Binding-site contacts:
Ligand atom CB contacts residue TYR213 of chain 1.B at 4.4 Å (hydrophobic).
Ligand atom C6 contacts residue TYR233 of chain 1.B at 3.6 Å (hydrophobic).
Ligand atom C6 contacts residue OCA1 of chain 1.Z at 3.4 Å.
Ligand atom CB contacts residue ASN211 of chain 1.B at 4.2 Å.
Ligand atom CB contacts residue TYR233 of chain 1.B at 3.9 Å (hydrophobic).
Ligand atom C6 contacts residue GLN227 of chain 1.B at 2.7 Å.
Ligand atom CD contacts residue LYS212 of chain 1.B at 4.4 Å.
Ligand atom OXT contacts residue ASN211 of chain 1.B at 4.4 Å.
Ligand atom C6 contacts residue LYS212 of chain 1.B at 3.7 Å.
Ligand atom C6 contacts residue GLU231 of chain 1.B at 4.3 Å.
Ligand atom O contacts residue PHE208 of chain 1.B at 3.8 Å.
Ligand atom O contacts residue ASN211 of chain 1.B at 4.4 Å.
Ligand atom CA contacts residue ASN211 of chain 1.B at 3.6 Å.
Ligand atom CB contacts residue GLN227 of chain 1.B at 4.0 Å.
Ligand atom C contacts residue ASN211 of chain 1.B at 4.1 Å.
Ligand atom CG contacts residue OCA1 of chain 1.Z at 3.8 Å.
Ligand atom OXT contacts residue OCA1 of chain 1.Z at 4.5 Å.
Ligand atom CD contacts residue GLN227 of chain 1.B at 4.1 Å.
Ligand atom CA contacts residue TYR213 of chain 1.B at 3.5 Å (hydrophobic).
Ligand atom C6 contacts residue SER232 of chain 1.B at 4.4 Å.
Ligand atom CD contacts residue OCA1 of chain 1.Z at 2.8 Å.

A protein and the small-molecule ligand that binds it are described below.
Small molecule (SMILES): CCCCCC(=O)O

Sequence of chain 1.B:
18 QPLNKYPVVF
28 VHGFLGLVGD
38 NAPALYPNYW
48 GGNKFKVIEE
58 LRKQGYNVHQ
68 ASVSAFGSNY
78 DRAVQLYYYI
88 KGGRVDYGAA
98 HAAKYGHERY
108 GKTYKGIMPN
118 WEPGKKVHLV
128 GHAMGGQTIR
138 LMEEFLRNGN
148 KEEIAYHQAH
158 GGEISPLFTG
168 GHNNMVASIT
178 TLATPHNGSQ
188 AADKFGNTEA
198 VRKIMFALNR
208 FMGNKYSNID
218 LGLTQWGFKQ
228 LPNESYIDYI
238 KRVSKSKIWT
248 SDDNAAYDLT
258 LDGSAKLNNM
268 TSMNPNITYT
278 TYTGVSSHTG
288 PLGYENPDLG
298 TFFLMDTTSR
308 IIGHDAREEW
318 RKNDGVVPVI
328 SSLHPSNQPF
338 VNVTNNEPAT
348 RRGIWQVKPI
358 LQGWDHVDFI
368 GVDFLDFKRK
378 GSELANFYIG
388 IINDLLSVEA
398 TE